Sequence of chain 1.F:
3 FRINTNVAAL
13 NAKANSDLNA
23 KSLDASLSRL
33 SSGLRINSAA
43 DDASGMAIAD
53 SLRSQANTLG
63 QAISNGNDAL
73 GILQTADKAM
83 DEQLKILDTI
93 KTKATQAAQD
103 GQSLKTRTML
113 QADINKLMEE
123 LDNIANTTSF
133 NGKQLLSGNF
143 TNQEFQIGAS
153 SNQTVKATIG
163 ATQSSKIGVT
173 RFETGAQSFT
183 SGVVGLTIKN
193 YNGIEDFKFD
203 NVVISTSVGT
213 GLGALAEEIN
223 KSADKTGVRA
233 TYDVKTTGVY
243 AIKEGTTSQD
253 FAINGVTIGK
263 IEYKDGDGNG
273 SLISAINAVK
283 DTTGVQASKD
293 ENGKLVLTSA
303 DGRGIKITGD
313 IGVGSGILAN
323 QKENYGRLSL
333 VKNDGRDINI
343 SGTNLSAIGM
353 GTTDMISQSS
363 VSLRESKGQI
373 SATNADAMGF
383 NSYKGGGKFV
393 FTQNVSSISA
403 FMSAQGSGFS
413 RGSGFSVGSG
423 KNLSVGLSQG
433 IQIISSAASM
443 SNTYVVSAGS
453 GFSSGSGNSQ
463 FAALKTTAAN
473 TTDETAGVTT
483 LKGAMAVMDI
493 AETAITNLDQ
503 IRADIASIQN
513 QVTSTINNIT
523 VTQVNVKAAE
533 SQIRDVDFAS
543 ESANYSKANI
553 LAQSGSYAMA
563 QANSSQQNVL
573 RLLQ

The protein below binds the small molecule below.
Small molecule (SMILES): C[C@H](O)[C@H](N)[C@@H]1O[C@](O)(C(=O)O)C[C@H](O)[C@@H]1N

Binding-site contacts:
Ligand atom C5 contacts residue SER455 of chain 1.F at 3.9 Å.
Ligand atom C8 contacts residue SER455 of chain 1.F at 4.1 Å.
Ligand atom C1 contacts residue ALA450 of chain 1.F at 4.2 Å (hydrophobic).
Ligand atom O1B contacts residue SER458 of chain 1.F at 3.7 Å.
Ligand atom C3 contacts residue SER458 of chain 1.F at 3.5 Å.
Ligand atom C7 contacts residue SER455 of chain 1.F at 4.1 Å.
Ligand atom C6 contacts residue SER456 of chain 1.F at 4.0 Å.
Ligand atom O1B contacts residue SER455 of chain 1.F at 3.2 Å.
Ligand atom C2 contacts residue SER458 of chain 1.F at 4.1 Å.
Ligand atom N5 contacts residue SER455 of chain 1.F at 4.5 Å.
Ligand atom C4 contacts residue SER455 of chain 1.F at 3.8 Å.
Ligand atom C3 contacts residue SER456 of chain 1.F at 3.3 Å.
Ligand atom O8 contacts residue SER455 of chain 1.F at 3.0 Å (h-bond).
Ligand atom C2 contacts residue SER456 of chain 1.F at 3.7 Å.
Ligand atom O6 contacts residue SER456 of chain 1.F at 4.0 Å.
Ligand atom C4 contacts residue SER456 of chain 1.F at 4.3 Å.
Ligand atom C3 contacts residue GLY457 of chain 1.F at 4.4 Å.
Ligand atom O1A contacts residue SER455 of chain 1.F at 3.0 Å (h-bond).
Ligand atom O8 contacts residue SER456 of chain 1.F at 4.3 Å.
Ligand atom C3 contacts residue SER455 of chain 1.F at 2.7 Å.
Ligand atom C1 contacts residue SER455 of chain 1.F at 2.5 Å.
Ligand atom O6 contacts residue SER455 of chain 1.F at 1.8 Å (h-bond).
Ligand atom C1 contacts residue SER458 of chain 1.F at 4.4 Å.
Ligand atom O1A contacts residue ALA450 of chain 1.F at 3.4 Å (h-bond).
Ligand atom C6 contacts residue SER455 of chain 1.F at 3.0 Å.
Ligand atom C2 contacts residue SER455 of chain 1.F at 1.4 Å.